The protein below binds the small molecule below.
Small molecule (SMILES): O=C1c2cccc(O)c2C(=O)c2c(O)cc(O)cc21

Sequence of chain 1.A:
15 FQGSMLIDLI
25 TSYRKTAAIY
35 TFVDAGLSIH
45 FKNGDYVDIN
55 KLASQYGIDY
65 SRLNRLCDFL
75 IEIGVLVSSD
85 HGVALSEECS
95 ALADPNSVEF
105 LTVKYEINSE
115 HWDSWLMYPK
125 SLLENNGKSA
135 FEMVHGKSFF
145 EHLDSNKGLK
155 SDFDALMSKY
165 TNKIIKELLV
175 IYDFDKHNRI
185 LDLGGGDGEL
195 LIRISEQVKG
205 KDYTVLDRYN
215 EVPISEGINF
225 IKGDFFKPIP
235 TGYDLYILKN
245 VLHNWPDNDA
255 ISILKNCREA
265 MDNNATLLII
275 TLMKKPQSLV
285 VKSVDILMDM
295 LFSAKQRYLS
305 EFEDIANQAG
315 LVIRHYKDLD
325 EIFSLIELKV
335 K

Binding-site contacts:
Ligand atom C4 contacts residue TYR164 of chain 1.B at 3.6 Å (hydrophobic).
Ligand atom O19 contacts residue TYR109 of chain 1.B at 3.6 Å (h-bond).
Ligand atom O16 contacts residue VAL288 of chain 1.B at 4.1 Å.
Ligand atom C13 contacts residue MET161 of chain 1.B at 3.5 Å (hydrophobic).
Ligand atom C3 contacts residue TYR164 of chain 1.B at 3.4 Å (hydrophobic).
Ligand atom O18 contacts residue ASN244 of chain 1.B at 3.8 Å.
Ligand atom O17 contacts residue PHE327 of chain 1.B at 3.8 Å.
Ligand atom C3 contacts residue LEU276 of chain 1.B at 4.2 Å (hydrophobic).
Ligand atom C6 contacts residue VAL284 of chain 1.B at 4.2 Å (hydrophobic).
Ligand atom C6 contacts residue TYR164 of chain 1.B at 3.4 Å (hydrophobic).
Ligand atom C14 contacts residue HIS247 of chain 1.B at 3.7 Å.
Ligand atom O17 contacts residue TYR164 of chain 1.B at 3.9 Å.
Ligand atom O18 contacts residue MET161 of chain 1.B at 3.9 Å.
Ligand atom C7 contacts residue TYR164 of chain 1.B at 3.7 Å (hydrophobic).
Ligand atom O15 contacts residue LEU276 of chain 1.B at 3.5 Å.
Ligand atom C4 contacts residue VAL288 of chain 1.B at 3.8 Å (hydrophobic).
Ligand atom O15 contacts residue ASN244 of chain 1.B at 4.2 Å.
Ligand atom C1 contacts residue VAL284 of chain 1.B at 4.0 Å (hydrophobic).
Ligand atom C13 contacts residue MET292 of chain 1.B at 4.2 Å (hydrophobic).
Ligand atom C1 contacts residue TYR164 of chain 1.B at 3.6 Å (hydrophobic).
Ligand atom O19 contacts residue MET292 of chain 1.B at 3.5 Å.
Ligand atom C5 contacts residue VAL288 of chain 1.B at 3.8 Å (hydrophobic).
Ligand atom C14 contacts residue MET161 of chain 1.B at 3.6 Å (hydrophobic).
Ligand atom C12 contacts residue MET292 of chain 1.B at 3.7 Å (hydrophobic).
Ligand atom C11 contacts residue MET292 of chain 1.B at 4.2 Å (hydrophobic).
Ligand atom C8 contacts residue MET161 of chain 1.B at 4.1 Å (hydrophobic).
Ligand atom C7 contacts residue LEU276 of chain 1.B at 3.9 Å (hydrophobic).
Ligand atom C10 contacts residue TYR164 of chain 1.B at 4.3 Å (hydrophobic).
Ligand atom O15 contacts residue TYR164 of chain 1.B at 3.8 Å.
Ligand atom C8 contacts residue TYR164 of chain 1.B at 4.3 Å (hydrophobic).
Ligand atom O17 contacts residue LEU276 of chain 1.B at 3.5 Å.
Ligand atom C5 contacts residue TYR164 of chain 1.B at 3.3 Å (hydrophobic).
Ligand atom O18 contacts residue HIS247 of chain 1.B at 3.2 Å (h-bond).
Ligand atom C13 contacts residue HIS247 of chain 1.B at 3.8 Å.
Ligand atom C2 contacts residue LEU276 of chain 1.B at 4.1 Å (hydrophobic).
Ligand atom O16 contacts residue LEU291 of chain 1.B at 3.7 Å.
Ligand atom O19 contacts residue LEU295 of chain 1.B at 4.2 Å.
Ligand atom C2 contacts residue TYR164 of chain 1.B at 3.6 Å (hydrophobic).
Ligand atom C12 contacts residue MET161 of chain 1.B at 3.9 Å (hydrophobic).
Ligand atom C10 contacts residue VAL288 of chain 1.B at 4.0 Å (hydrophobic).

Sequence of chain 1.B:
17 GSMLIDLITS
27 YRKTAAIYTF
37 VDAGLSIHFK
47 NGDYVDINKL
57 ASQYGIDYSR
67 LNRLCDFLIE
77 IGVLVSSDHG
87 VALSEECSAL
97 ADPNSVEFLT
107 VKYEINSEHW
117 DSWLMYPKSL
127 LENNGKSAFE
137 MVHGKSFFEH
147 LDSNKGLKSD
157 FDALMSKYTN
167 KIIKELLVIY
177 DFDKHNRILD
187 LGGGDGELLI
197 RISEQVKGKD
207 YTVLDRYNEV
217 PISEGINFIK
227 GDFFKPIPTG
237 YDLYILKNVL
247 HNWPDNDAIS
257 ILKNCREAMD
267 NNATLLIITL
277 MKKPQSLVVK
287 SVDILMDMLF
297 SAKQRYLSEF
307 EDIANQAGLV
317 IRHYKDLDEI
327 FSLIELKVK